This small molecule binds to this protein.
Small molecule (SMILES): CC(=O)N[C@@H]1[C@@H](O)[C@H](O)[C@@H](CO)O[C@H]1O

Sequence of chain 1.C:
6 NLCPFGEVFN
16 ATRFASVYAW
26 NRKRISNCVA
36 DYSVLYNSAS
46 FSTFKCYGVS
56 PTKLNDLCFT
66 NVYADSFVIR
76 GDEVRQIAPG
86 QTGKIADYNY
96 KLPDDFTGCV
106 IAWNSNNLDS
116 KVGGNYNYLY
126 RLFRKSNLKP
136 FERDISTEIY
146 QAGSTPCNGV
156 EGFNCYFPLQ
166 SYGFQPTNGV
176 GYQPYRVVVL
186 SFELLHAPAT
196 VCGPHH

Binding-site contacts:
Ligand atom N2 contacts residue GOL1 of chain 1.F at 3.5 Å (h-bond).
Ligand atom C8 contacts residue GOL1 of chain 1.F at 4.2 Å.
Ligand atom C3 contacts residue ASN15 of chain 1.C at 3.8 Å.
Ligand atom O7 contacts residue PHE10 of chain 1.C at 4.3 Å.
Ligand atom C5 contacts residue ASN15 of chain 1.C at 3.6 Å.
Ligand atom C7 contacts residue GOL1 of chain 1.F at 4.4 Å.
Ligand atom C7 contacts residue PHE10 of chain 1.C at 4.5 Å (hydrophobic).
Ligand atom C2 contacts residue GOL1 of chain 1.F at 4.3 Å.
Ligand atom N2 contacts residue ASN15 of chain 1.C at 3.0 Å (h-bond).
Ligand atom C4 contacts residue ASN15 of chain 1.C at 4.2 Å.
Ligand atom C1 contacts residue ASN15 of chain 1.C at 1.4 Å.
Ligand atom C8 contacts residue LEU40 of chain 1.C at 3.7 Å (hydrophobic).
Ligand atom C8 contacts residue PHE10 of chain 1.C at 4.0 Å (hydrophobic).
Ligand atom O7 contacts residue GLY11 of chain 1.C at 3.3 Å.
Ligand atom O5 contacts residue ASN15 of chain 1.C at 2.3 Å (h-bond).
Ligand atom N2 contacts residue GLY11 of chain 1.C at 4.4 Å.
Ligand atom C8 contacts residue GLY11 of chain 1.C at 4.0 Å.
Ligand atom O7 contacts residue ASN15 of chain 1.C at 4.2 Å.
Ligand atom C7 contacts residue GLY11 of chain 1.C at 3.7 Å.
Ligand atom C7 contacts residue ASN15 of chain 1.C at 3.9 Å.
Ligand atom C8 contacts residue PHE14 of chain 1.C at 3.8 Å (hydrophobic).
Ligand atom C1 contacts residue GOL1 of chain 1.F at 4.0 Å.
Ligand atom C2 contacts residue ASN15 of chain 1.C at 2.5 Å.